A protein and the small-molecule ligand that binds it are described below.
Small molecule (SMILES): COc1cc2ncnc(Nc3ccc(F)c(Cl)c3)c2cc1OCCCN1CCOCC1

Binding-site contacts:
Ligand atom CBA contacts residue ASN199 of chain 1.A at 3.7 Å.
Ligand atom CAN contacts residue SER172 of chain 1.A at 4.0 Å.
Ligand atom CAW contacts residue VAL192 of chain 1.A at 3.9 Å (hydrophobic).
Ligand atom CAH contacts residue THR200 of chain 1.A at 3.6 Å.
Ligand atom NAS contacts residue ARG150 of chain 1.A at 3.1 Å (salt-bridge).
Ligand atom N3 contacts residue GLN222 of chain 1.A at 3.5 Å (h-bond).
Ligand atom CAY contacts residue ARG150 of chain 1.A at 4.0 Å.
Ligand atom CAZ contacts residue ASN199 of chain 1.A at 3.5 Å.
Ligand atom CAI contacts residue ARG150 of chain 1.A at 3.6 Å.
Ligand atom N1 contacts residue ILE196 of chain 1.A at 4.0 Å.
Ligand atom FAB contacts residue VAL192 of chain 1.A at 3.8 Å.
Ligand atom CAX contacts residue VAL192 of chain 1.A at 3.8 Å (hydrophobic).
Ligand atom CAA contacts residue SER172 of chain 1.A at 3.8 Å.
Ligand atom FAB contacts residue HIS178 of chain 1.A at 3.2 Å.
Ligand atom OAV contacts residue ASN199 of chain 1.A at 3.4 Å.
Ligand atom CL contacts residue VAL192 of chain 1.A at 3.6 Å.
Ligand atom C4 contacts residue THR200 of chain 1.A at 3.9 Å.
Ligand atom CAD contacts residue HIS178 of chain 1.A at 3.7 Å.
Ligand atom OAT contacts residue SER172 of chain 1.A at 3.4 Å (h-bond).
Ligand atom CAX contacts residue HIS178 of chain 1.A at 3.7 Å.
Ligand atom CL contacts residue HIS178 of chain 1.A at 3.6 Å.
Ligand atom CAA contacts residue ASP151 of chain 1.A at 3.8 Å.
Ligand atom CL contacts residue ILE218 of chain 1.A at 3.5 Å.
Ligand atom CAA contacts residue ARG150 of chain 1.A at 3.9 Å.
Ligand atom CAA contacts residue ASN199 of chain 1.A at 3.4 Å.
Ligand atom N1 contacts residue ARG150 of chain 1.A at 3.7 Å.
Ligand atom CAL contacts residue ALA59 of chain 1.A at 3.7 Å (hydrophobic).
Ligand atom CAN contacts residue GLY171 of chain 1.A at 3.8 Å.
Ligand atom OAT contacts residue ASN199 of chain 1.A at 3.1 Å (h-bond).
Ligand atom CAJ contacts residue ASN199 of chain 1.A at 4.0 Å.
Ligand atom C5 contacts residue ARG150 of chain 1.A at 3.4 Å.
Ligand atom CAP contacts residue GLY171 of chain 1.A at 3.2 Å.
Ligand atom C2 contacts residue GLN222 of chain 1.A at 3.3 Å.
Ligand atom N3 contacts residue ARG150 of chain 1.A at 4.0 Å.
Ligand atom C6 contacts residue ARG150 of chain 1.A at 3.1 Å.
Ligand atom C4 contacts residue ARG150 of chain 1.A at 4.0 Å.
Ligand atom CAW contacts residue HIS178 of chain 1.A at 3.5 Å.
Ligand atom CAK contacts residue ARG150 of chain 1.A at 3.9 Å.
Ligand atom CAO contacts residue ALA59 of chain 1.A at 3.8 Å (hydrophobic).
Ligand atom CAG contacts residue ILE196 of chain 1.A at 3.8 Å (hydrophobic).

Sequence of chain 1.A:
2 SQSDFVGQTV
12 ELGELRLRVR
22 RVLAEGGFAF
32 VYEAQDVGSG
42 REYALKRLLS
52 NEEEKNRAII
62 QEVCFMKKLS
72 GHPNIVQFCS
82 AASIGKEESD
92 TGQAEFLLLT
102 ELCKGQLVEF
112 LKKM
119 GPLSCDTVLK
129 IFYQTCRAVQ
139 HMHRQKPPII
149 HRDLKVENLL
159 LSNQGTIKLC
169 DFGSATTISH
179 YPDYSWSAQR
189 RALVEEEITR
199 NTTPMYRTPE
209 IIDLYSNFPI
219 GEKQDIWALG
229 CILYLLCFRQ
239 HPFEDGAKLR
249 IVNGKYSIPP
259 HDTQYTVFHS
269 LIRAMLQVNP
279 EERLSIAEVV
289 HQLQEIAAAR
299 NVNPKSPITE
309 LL